This small molecule binds to this protein.
Small molecule (SMILES): CCCCCCC(=O)O

Sequence of chain 1.A:
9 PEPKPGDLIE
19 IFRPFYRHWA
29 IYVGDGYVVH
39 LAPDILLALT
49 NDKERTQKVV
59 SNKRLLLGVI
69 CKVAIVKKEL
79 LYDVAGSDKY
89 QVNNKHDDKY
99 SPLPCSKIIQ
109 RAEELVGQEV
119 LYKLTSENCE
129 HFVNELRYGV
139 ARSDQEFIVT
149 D

Sequence of chain 1.B:
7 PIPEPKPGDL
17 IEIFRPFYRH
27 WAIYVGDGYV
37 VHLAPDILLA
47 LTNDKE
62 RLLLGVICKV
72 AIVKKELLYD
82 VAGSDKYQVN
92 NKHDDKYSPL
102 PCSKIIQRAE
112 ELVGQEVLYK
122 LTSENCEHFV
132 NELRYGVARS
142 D

Binding-site contacts:
Ligand atom O2 contacts residue HIS26 of chain 1.A at 3.3 Å.
Ligand atom C2 contacts residue LEU39 of chain 1.A at 4.2 Å (hydrophobic).
Ligand atom C6 contacts residue VAL67 of chain 1.B at 3.9 Å (hydrophobic).
Ligand atom C3 contacts residue LEU122 of chain 1.B at 4.3 Å (hydrophobic).
Ligand atom C1 contacts residue LEU39 of chain 1.A at 3.9 Å (hydrophobic).
Ligand atom C4 contacts residue LEU122 of chain 1.B at 4.2 Å (hydrophobic).
Ligand atom C7 contacts residue LEU122 of chain 1.B at 3.9 Å (hydrophobic).
Ligand atom C6 contacts residue TYR24 of chain 1.A at 4.4 Å (hydrophobic).
Ligand atom C7 contacts residue LEU65 of chain 1.B at 3.5 Å (hydrophobic).
Ligand atom C3 contacts residue TYR24 of chain 1.A at 3.8 Å (hydrophobic).
Ligand atom C3 contacts residue THR123 of chain 1.B at 3.7 Å.
Ligand atom C2 contacts residue HIS26 of chain 1.A at 3.9 Å.
Ligand atom C7 contacts residue GLY66 of chain 1.B at 3.8 Å.
Ligand atom C5 contacts residue TYR24 of chain 1.A at 3.7 Å (hydrophobic).
Ligand atom C4 contacts residue PRO41 of chain 1.A at 4.3 Å (hydrophobic).
Ligand atom O2 contacts residue TYR24 of chain 1.A at 4.4 Å.
Ligand atom C3 contacts residue SER124 of chain 1.B at 3.9 Å.
Ligand atom O2 contacts residue CYS127 of chain 1.B at 2.6 Å (h-bond).
Ligand atom O2 contacts residue ARG25 of chain 1.A at 3.7 Å.
Ligand atom C5 contacts residue THR123 of chain 1.B at 4.1 Å.
Ligand atom C7 contacts residue VAL67 of chain 1.B at 3.6 Å (hydrophobic).
Ligand atom O2 contacts residue TRP27 of chain 1.A at 3.2 Å (h-bond).
Ligand atom C1 contacts residue CYS127 of chain 1.B at 1.8 Å (hydrophobic).
Ligand atom C2 contacts residue TYR24 of chain 1.A at 3.9 Å (hydrophobic).
Ligand atom C2 contacts residue PRO41 of chain 1.A at 4.2 Å (hydrophobic).
Ligand atom C1 contacts residue TRP27 of chain 1.A at 4.3 Å (hydrophobic).
Ligand atom C5 contacts residue SER124 of chain 1.B at 4.0 Å.
Ligand atom C1 contacts residue HIS26 of chain 1.A at 4.1 Å.
Ligand atom C4 contacts residue THR123 of chain 1.B at 4.5 Å.
Ligand atom O2 contacts residue SER124 of chain 1.B at 4.5 Å.
Ligand atom C4 contacts residue TYR24 of chain 1.A at 3.6 Å (hydrophobic).
Ligand atom C2 contacts residue CYS127 of chain 1.B at 2.7 Å (hydrophobic).
Ligand atom C1 contacts residue SER124 of chain 1.B at 4.5 Å.
Ligand atom C6 contacts residue LEU122 of chain 1.B at 4.1 Å (hydrophobic).
Ligand atom C3 contacts residue CYS127 of chain 1.B at 3.4 Å (hydrophobic).
Ligand atom C5 contacts residue LEU122 of chain 1.B at 4.1 Å (hydrophobic).